Binding-site contacts:
Ligand atom O6 contacts residue LEU264 of chain 1.A at 3.3 Å (h-bond).
Ligand atom O1B contacts residue ILE21 of chain 1.A at 3.1 Å (h-bond).
Ligand atom N1 contacts residue ASP140 of chain 1.A at 2.8 Å (salt-bridge).
Ligand atom PG contacts residue MG1 of chain 1.C at 2.9 Å.
Ligand atom O2B contacts residue MG1 of chain 1.C at 2.4 Å.
Ligand atom C6 contacts residue LYS138 of chain 1.A at 3.5 Å.
Ligand atom C5 contacts residue LEU264 of chain 1.A at 3.5 Å (hydrophobic).
Ligand atom O1G contacts residue MG1 of chain 1.C at 1.9 Å.
Ligand atom N3 contacts residue LEU264 of chain 1.A at 3.6 Å.
Ligand atom O1B contacts residue HIS20 of chain 1.A at 3.2 Å (h-bond).
Ligand atom O2A contacts residue THR26 of chain 1.A at 3.3 Å.
Ligand atom N2 contacts residue ASP140 of chain 1.A at 2.9 Å (salt-bridge).
Ligand atom N3B contacts residue MG1 of chain 1.C at 3.0 Å.
Ligand atom O6 contacts residue ALA263 of chain 1.A at 3.1 Å (h-bond).
Ligand atom O2G contacts residue ILE21 of chain 1.A at 2.8 Å (h-bond).
Ligand atom C6 contacts residue LEU264 of chain 1.A at 3.4 Å (hydrophobic).
Ligand atom O2B contacts residue THR26 of chain 1.A at 3.0 Å (h-bond).
Ligand atom N3B contacts residue ILE21 of chain 1.A at 2.5 Å (h-bond).
Ligand atom O2B contacts residue LYS25 of chain 1.A at 3.6 Å.
Ligand atom O6 contacts residue LYS138 of chain 1.A at 3.5 Å (salt-bridge).
Ligand atom O6 contacts residue ASN137 of chain 1.A at 3.1 Å (h-bond).
Ligand atom PB contacts residue ILE21 of chain 1.A at 3.2 Å.
Ligand atom N1 contacts residue LYS138 of chain 1.A at 3.5 Å.
Ligand atom O6 contacts residue SER262 of chain 1.A at 3.2 Å (h-bond).
Ligand atom C2 contacts residue ASP140 of chain 1.A at 3.5 Å.
Ligand atom C8 contacts residue THR27 of chain 1.A at 3.3 Å.
Ligand atom O3G contacts residue MG1 of chain 1.C at 3.5 Å.
Ligand atom O2A contacts residue THR27 of chain 1.A at 2.8 Å.
Ligand atom O2A contacts residue GLY24 of chain 1.A at 3.6 Å.
Ligand atom N7 contacts residue ASN137 of chain 1.A at 3.4 Å (h-bond).
Ligand atom C5 contacts residue LYS138 of chain 1.A at 3.7 Å.
Ligand atom O1A contacts residue MG1 of chain 1.C at 3.5 Å.
Ligand atom O1B contacts residue GLY24 of chain 1.A at 3.4 Å (h-bond).
Ligand atom O1B contacts residue LYS25 of chain 1.A at 3.4 Å (salt-bridge).
Ligand atom O4' contacts residue LYS138 of chain 1.A at 3.0 Å (salt-bridge).
Ligand atom O3G contacts residue ILE21 of chain 1.A at 3.4 Å (h-bond).
Ligand atom PB contacts residue MG1 of chain 1.C at 3.4 Å.
Ligand atom O3A contacts residue GLY24 of chain 1.A at 3.3 Å (h-bond).
Ligand atom PG contacts residue ILE21 of chain 1.A at 3.0 Å.
Ligand atom C5' contacts residue ASP22 of chain 1.A at 3.5 Å.

The protein below binds the small molecule below.
Small molecule (SMILES): Nc1nc2c(ncn2[C@@H]2O[C@H](CO[P](=O)(O)O[P](=O)(O)NP(=O)(O)O)[C@@H](O)[C@H]2O)c(=O)[nH]1

Sequence of chain 1.A:
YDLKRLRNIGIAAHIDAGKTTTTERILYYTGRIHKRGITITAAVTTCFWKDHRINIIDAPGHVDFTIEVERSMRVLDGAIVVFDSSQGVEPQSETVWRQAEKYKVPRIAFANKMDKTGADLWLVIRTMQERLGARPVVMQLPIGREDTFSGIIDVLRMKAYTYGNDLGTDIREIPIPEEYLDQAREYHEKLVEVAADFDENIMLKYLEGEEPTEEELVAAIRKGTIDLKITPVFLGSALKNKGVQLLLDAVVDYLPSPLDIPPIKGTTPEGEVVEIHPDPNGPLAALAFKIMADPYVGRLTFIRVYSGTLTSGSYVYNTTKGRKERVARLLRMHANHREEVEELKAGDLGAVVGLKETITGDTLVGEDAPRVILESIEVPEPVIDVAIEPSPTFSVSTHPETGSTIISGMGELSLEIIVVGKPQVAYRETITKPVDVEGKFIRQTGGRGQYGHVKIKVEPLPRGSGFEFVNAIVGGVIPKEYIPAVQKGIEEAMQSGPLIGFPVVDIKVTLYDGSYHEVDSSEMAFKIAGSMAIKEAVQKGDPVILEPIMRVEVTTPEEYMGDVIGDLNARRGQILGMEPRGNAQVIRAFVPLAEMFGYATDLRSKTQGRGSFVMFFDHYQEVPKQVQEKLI